Sequence of chain 1.A:
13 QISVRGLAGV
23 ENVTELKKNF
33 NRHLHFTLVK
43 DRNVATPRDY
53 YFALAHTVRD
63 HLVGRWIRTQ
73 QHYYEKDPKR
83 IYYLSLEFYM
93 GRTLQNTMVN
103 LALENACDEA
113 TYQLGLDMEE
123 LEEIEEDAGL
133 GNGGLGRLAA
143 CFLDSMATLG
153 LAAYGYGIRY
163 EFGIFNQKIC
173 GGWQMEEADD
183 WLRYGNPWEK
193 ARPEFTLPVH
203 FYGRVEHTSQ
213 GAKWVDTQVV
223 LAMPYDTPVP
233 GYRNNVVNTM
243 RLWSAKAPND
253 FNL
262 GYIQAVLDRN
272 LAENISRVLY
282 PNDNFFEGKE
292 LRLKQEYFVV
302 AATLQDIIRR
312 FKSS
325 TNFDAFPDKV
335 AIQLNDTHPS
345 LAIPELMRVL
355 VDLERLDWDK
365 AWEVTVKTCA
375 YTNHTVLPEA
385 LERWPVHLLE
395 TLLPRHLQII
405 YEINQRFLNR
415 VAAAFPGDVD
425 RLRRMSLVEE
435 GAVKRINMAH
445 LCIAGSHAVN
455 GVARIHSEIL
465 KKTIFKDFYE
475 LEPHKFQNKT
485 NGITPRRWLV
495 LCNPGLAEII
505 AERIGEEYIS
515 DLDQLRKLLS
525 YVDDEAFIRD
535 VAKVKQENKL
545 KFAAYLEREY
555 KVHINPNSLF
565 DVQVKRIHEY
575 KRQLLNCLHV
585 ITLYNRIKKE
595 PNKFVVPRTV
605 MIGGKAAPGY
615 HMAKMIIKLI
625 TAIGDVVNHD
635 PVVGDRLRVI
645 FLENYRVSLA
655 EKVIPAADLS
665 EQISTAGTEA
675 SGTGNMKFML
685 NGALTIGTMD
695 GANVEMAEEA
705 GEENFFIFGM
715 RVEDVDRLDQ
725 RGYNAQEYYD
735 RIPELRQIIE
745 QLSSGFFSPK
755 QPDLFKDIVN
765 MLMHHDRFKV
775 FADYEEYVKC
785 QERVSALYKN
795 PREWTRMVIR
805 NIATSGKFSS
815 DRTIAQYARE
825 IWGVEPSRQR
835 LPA

This small molecule binds to this protein.
Small molecule (SMILES): OC[C@H]1O[C@@H](c2nc(-c3ccccc3)cs2)[C@H](O)[C@@H](O)[C@@H]1O

Binding-site contacts:
Ligand atom O5' contacts residue HIS378 of chain 1.A at 3.6 Å.
Ligand atom C4 contacts residue ASN285 of chain 1.A at 3.6 Å.
Ligand atom O4' contacts residue SER675 of chain 1.A at 3.7 Å.
Ligand atom O5' contacts residue LEU137 of chain 1.A at 3.8 Å.
Ligand atom C5' contacts residue GLY136 of chain 1.A at 3.9 Å.
Ligand atom O6' contacts residue VAL456 of chain 1.A at 3.8 Å.
Ligand atom C6' contacts residue GLY136 of chain 1.A at 3.8 Å.
Ligand atom C10 contacts residue GLU89 of chain 1.A at 3.3 Å.
Ligand atom O6' contacts residue LEU140 of chain 1.A at 3.8 Å.
Ligand atom O6' contacts residue HIS378 of chain 1.A at 2.7 Å (h-bond).
Ligand atom C6 contacts residue ASN285 of chain 1.A at 3.3 Å.
Ligand atom C9 contacts residue GLU89 of chain 1.A at 3.7 Å.
Ligand atom C6' contacts residue ASN485 of chain 1.A at 3.4 Å.
Ligand atom O2' contacts residue GLU673 of chain 1.A at 3.3 Å (salt-bridge).
Ligand atom C8 contacts residue HIS342 of chain 1.A at 3.5 Å.
Ligand atom S2 contacts residue ASN285 of chain 1.A at 3.4 Å (h-bond).
Ligand atom O6' contacts residue ASN485 of chain 1.A at 2.7 Å (h-bond).
Ligand atom C10 contacts residue ASN283 of chain 1.A at 3.4 Å.
Ligand atom C3 contacts residue ASN285 of chain 1.A at 3.2 Å.
Ligand atom C7 contacts residue HIS342 of chain 1.A at 3.7 Å.
Ligand atom S2 contacts residue HIS378 of chain 1.A at 3.2 Å (h-bond).
Ligand atom C5' contacts residue LEU137 of chain 1.A at 3.7 Å (hydrophobic).
Ligand atom C9 contacts residue HIS342 of chain 1.A at 3.8 Å.
Ligand atom N5 contacts residue LEU137 of chain 1.A at 3.6 Å.
Ligand atom O2' contacts residue ASN285 of chain 1.A at 3.6 Å (h-bond).
Ligand atom O4' contacts residue GLY676 of chain 1.A at 2.9 Å (h-bond).
Ligand atom C6' contacts residue HIS378 of chain 1.A at 3.4 Å.
Ligand atom O3' contacts residue GLU673 of chain 1.A at 2.8 Å (salt-bridge).
Ligand atom S2 contacts residue THR379 of chain 1.A at 3.6 Å.
Ligand atom O3' contacts residue GLY676 of chain 1.A at 3.2 Å (h-bond).
Ligand atom C7 contacts residue ASN285 of chain 1.A at 3.5 Å.
Ligand atom O3' contacts residue ALA674 of chain 1.A at 3.3 Å (h-bond).
Ligand atom C3' contacts residue GLU673 of chain 1.A at 3.5 Å.
Ligand atom C11 contacts residue ASN285 of chain 1.A at 3.5 Å.
Ligand atom C6' contacts residue LEU137 of chain 1.A at 3.8 Å (hydrophobic).
Ligand atom C2' contacts residue HIS378 of chain 1.A at 3.6 Å.
Ligand atom O3' contacts residue SER675 of chain 1.A at 3.2 Å (h-bond).
Ligand atom O4' contacts residue ASN485 of chain 1.A at 3.6 Å (h-bond).
Ligand atom C9 contacts residue ASN283 of chain 1.A at 3.2 Å.
Ligand atom O2' contacts residue TYR574 of chain 1.A at 3.2 Å (h-bond).